The small molecule below binds the protein below.
Small molecule (SMILES): NCCc1ccc(S(=O)(=O)O)cc1

Sequence of chain 1.B:
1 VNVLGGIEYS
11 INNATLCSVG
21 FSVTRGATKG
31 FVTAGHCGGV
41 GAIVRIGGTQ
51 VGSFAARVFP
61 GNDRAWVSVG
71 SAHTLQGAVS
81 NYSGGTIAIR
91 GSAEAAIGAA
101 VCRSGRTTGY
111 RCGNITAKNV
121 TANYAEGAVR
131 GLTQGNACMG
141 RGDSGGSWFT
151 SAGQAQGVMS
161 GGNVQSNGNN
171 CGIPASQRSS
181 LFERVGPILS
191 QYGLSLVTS

Binding-site contacts:
Ligand atom N13 contacts residue TYR124 of chain 1.B at 3.8 Å.
Ligand atom C01 contacts residue GLY162 of chain 1.B at 4.0 Å.
Ligand atom C05 contacts residue GLY162 of chain 1.B at 3.9 Å.
Ligand atom O08 contacts residue GLY140 of chain 1.B at 3.2 Å (h-bond).
Ligand atom C11 contacts residue ARG141 of chain 1.B at 3.9 Å.
Ligand atom O09 contacts residue AES1 of chain 1.M at 0.1 Å.
Ligand atom O08 contacts residue AES1 of chain 1.M at 0.1 Å (h-bond).
Ligand atom C12 contacts residue AES1 of chain 1.M at 0.2 Å.
Ligand atom C11 contacts residue VAL164 of chain 1.B at 3.8 Å (hydrophobic).
Ligand atom C02 contacts residue AES1 of chain 1.M at 0.2 Å.
Ligand atom O10 contacts residue MET159 of chain 1.B at 3.5 Å.
Ligand atom C03 contacts residue SER144 of chain 1.B at 3.7 Å.
Ligand atom C06 contacts residue AES1 of chain 1.M at 0.2 Å.
Ligand atom S07 contacts residue GLY140 of chain 1.B at 3.9 Å.
Ligand atom C11 contacts residue AES1 of chain 1.M at 0.2 Å.
Ligand atom O10 contacts residue AES1 of chain 1.M at 0.2 Å (h-bond).
Ligand atom O09 contacts residue ASP143 of chain 1.B at 3.6 Å (salt-bridge).
Ligand atom C05 contacts residue AES1 of chain 1.M at 0.2 Å.
Ligand atom C02 contacts residue ARG141 of chain 1.B at 3.8 Å.
Ligand atom O08 contacts residue MET159 of chain 1.B at 3.7 Å.
Ligand atom O10 contacts residue SER160 of chain 1.B at 3.8 Å.
Ligand atom C04 contacts residue AES1 of chain 1.M at 0.1 Å.
Ligand atom O09 contacts residue GLY142 of chain 1.B at 3.1 Å (h-bond).
Ligand atom C04 contacts residue SER144 of chain 1.B at 3.7 Å.
Ligand atom O09 contacts residue SER144 of chain 1.B at 2.3 Å (h-bond).
Ligand atom S07 contacts residue AES1 of chain 1.M at 0.1 Å (h-bond).
Ligand atom O09 contacts residue GLY140 of chain 1.B at 3.4 Å (h-bond).
Ligand atom O10 contacts residue SER144 of chain 1.B at 2.2 Å (h-bond).
Ligand atom C03 contacts residue AES1 of chain 1.M at 0.2 Å.
Ligand atom C05 contacts residue MET139 of chain 1.B at 3.8 Å (hydrophobic).
Ligand atom N13 contacts residue AES1 of chain 1.M at 0.1 Å (h-bond).
Ligand atom C05 contacts residue VAL164 of chain 1.B at 3.6 Å (hydrophobic).
Ligand atom S07 contacts residue SER144 of chain 1.B at 2.8 Å (h-bond).
Ligand atom C06 contacts residue VAL164 of chain 1.B at 3.5 Å (hydrophobic).
Ligand atom C01 contacts residue AES1 of chain 1.M at 0.1 Å.
Ligand atom O09 contacts residue ARG141 of chain 1.B at 3.4 Å.
Ligand atom O08 contacts residue MET139 of chain 1.B at 2.9 Å (h-bond).
Ligand atom C11 contacts residue GLY162 of chain 1.B at 3.9 Å.
Ligand atom C05 contacts residue GLY161 of chain 1.B at 3.8 Å.
Ligand atom C06 contacts residue GLY162 of chain 1.B at 3.2 Å.